Binding-site contacts:
Ligand atom C1 contacts residue GLY416 of chain 1.A at 3.4 Å.
Ligand atom C4 contacts residue PHE389 of chain 1.A at 3.6 Å (hydrophobic).
Ligand atom O6 contacts residue GLU340 of chain 1.A at 2.7 Å (salt-bridge).
Ligand atom O5 contacts residue GLU340 of chain 1.A at 3.1 Å (salt-bridge).
Ligand atom O6 contacts residue SER401 of chain 1.A at 2.6 Å (h-bond).
Ligand atom C1 contacts residue TYR404 of chain 1.A at 3.7 Å (hydrophobic).
Ligand atom C4 contacts residue TYR404 of chain 1.A at 3.7 Å (hydrophobic).
Ligand atom C8 contacts residue ARG413 of chain 1.A at 3.7 Å.
Ligand atom C5 contacts residue TRP403 of chain 1.A at 3.6 Å (hydrophobic).
Ligand atom O1A contacts residue TRP403 of chain 1.A at 3.8 Å.
Ligand atom O1B contacts residue GLY416 of chain 1.A at 3.2 Å (h-bond).
Ligand atom C3 contacts residue TRP403 of chain 1.A at 3.8 Å (hydrophobic).
Ligand atom C6 contacts residue TRP403 of chain 1.A at 3.8 Å (hydrophobic).
Ligand atom O4 contacts residue HIS390 of chain 1.A at 3.8 Å.
Ligand atom C6 contacts residue PHE254 of chain 1.A at 3.7 Å (hydrophobic).
Ligand atom O4 contacts residue PHE389 of chain 1.A at 2.7 Å (h-bond).
Ligand atom O1A contacts residue GLY416 of chain 1.A at 2.9 Å (h-bond).
Ligand atom C9 contacts residue ARG413 of chain 1.A at 3.3 Å.
Ligand atom C3 contacts residue PHE254 of chain 1.A at 3.4 Å (hydrophobic).
Ligand atom C5 contacts residue TRP403 of chain 1.A at 3.4 Å (hydrophobic).
Ligand atom C6 contacts residue GLU340 of chain 1.A at 3.3 Å.
Ligand atom O1A contacts residue PHE415 of chain 1.A at 3.6 Å.
Ligand atom C4 contacts residue TRP403 of chain 1.A at 3.9 Å (hydrophobic).
Ligand atom O4 contacts residue HIS390 of chain 1.A at 3.1 Å.
Ligand atom C6 contacts residue SER401 of chain 1.A at 3.6 Å.
Ligand atom O1B contacts residue TYR404 of chain 1.A at 2.6 Å (h-bond).
Ligand atom C4 contacts residue GLU340 of chain 1.A at 3.3 Å.
Ligand atom C6 contacts residue TRP403 of chain 1.A at 3.9 Å (hydrophobic).
Ligand atom O3 contacts residue HIS390 of chain 1.A at 3.8 Å.
Ligand atom O8 contacts residue ARG413 of chain 1.A at 2.9 Å (salt-bridge).
Ligand atom O6 contacts residue TRP403 of chain 1.A at 3.3 Å.
Ligand atom C4 contacts residue PHE254 of chain 1.A at 3.5 Å (hydrophobic).
Ligand atom C5 contacts residue HIS390 of chain 1.A at 3.9 Å.
Ligand atom O4 contacts residue PHE389 of chain 1.A at 3.8 Å.
Ligand atom O4 contacts residue GLU340 of chain 1.A at 2.5 Å (salt-bridge).
Ligand atom O9 contacts residue ARG413 of chain 1.A at 2.4 Å (salt-bridge).
Ligand atom O1A contacts residue TYR404 of chain 1.A at 3.6 Å.
Ligand atom O5 contacts residue HIS390 of chain 1.A at 3.2 Å.
Ligand atom C3 contacts residue PHE389 of chain 1.A at 3.9 Å (hydrophobic).
Ligand atom C5 contacts residue GLU340 of chain 1.A at 3.8 Å.

Sequence of chain 1.A:
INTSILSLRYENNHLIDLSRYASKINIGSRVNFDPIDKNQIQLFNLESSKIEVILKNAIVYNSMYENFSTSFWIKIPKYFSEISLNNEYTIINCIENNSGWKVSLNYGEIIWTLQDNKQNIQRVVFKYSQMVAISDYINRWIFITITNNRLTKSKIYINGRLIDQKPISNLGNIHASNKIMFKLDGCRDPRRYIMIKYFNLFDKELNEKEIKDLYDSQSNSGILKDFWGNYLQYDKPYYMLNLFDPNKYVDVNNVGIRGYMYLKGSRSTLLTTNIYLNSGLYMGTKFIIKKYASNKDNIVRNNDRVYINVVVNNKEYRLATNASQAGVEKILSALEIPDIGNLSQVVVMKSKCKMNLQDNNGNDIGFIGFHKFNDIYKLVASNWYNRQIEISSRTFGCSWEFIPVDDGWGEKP

This small molecule binds to this protein.
Small molecule (SMILES): CC(=O)N[C@H]1[C@H](O[C@@H]2[C@H](O)[C@@H](O)[C@@H](O[C@H]3[C@H](O)[C@@H](O)[C@@H](O)O[C@@H]3CO)O[C@@H]2CO)O[C@H](CO)[C@H](O)[C@@H]1O[C@@H]1O[C@H](CO)[C@H](O)[C@H](O[C@]2(C(=O)O)C[C@H](O)[C@@H](NC(C)=O)[C@H]([C@H](O)[C@H](O)CO)O2)[C@H]1O